Sequence of chain 1.F:
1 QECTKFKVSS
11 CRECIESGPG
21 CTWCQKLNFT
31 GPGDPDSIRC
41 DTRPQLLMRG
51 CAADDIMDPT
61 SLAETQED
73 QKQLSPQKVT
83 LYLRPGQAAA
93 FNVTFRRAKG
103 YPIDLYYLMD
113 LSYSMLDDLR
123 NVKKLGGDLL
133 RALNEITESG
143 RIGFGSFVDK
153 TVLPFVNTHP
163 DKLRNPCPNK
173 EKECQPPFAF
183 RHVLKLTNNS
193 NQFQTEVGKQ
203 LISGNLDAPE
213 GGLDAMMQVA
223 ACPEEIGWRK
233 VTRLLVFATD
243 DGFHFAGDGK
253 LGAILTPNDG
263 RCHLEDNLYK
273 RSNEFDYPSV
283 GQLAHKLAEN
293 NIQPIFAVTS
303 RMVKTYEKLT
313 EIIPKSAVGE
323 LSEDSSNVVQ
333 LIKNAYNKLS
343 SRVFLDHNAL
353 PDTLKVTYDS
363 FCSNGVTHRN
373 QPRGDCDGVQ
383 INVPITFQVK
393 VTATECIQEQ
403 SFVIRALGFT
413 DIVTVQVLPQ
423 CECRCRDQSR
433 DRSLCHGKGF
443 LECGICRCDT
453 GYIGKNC

Binding-site contacts:
Ligand atom C1 contacts residue GLN390 of chain 1.F at 4.3 Å.
Ligand atom C4 contacts residue ASN94 of chain 1.F at 4.3 Å.
Ligand atom O5 contacts residue ASN94 of chain 1.F at 2.4 Å (h-bond).
Ligand atom N2 contacts residue ASN94 of chain 1.F at 2.8 Å (h-bond).
Ligand atom C6 contacts residue PHE363 of chain 1.F at 4.3 Å (hydrophobic).
Ligand atom O3 contacts residue GLN390 of chain 1.F at 4.1 Å.
Ligand atom C5 contacts residue PHE363 of chain 1.F at 4.2 Å (hydrophobic).
Ligand atom C3 contacts residue GLN390 of chain 1.F at 3.6 Å.
Ligand atom C2 contacts residue GLN390 of chain 1.F at 3.9 Å.
Ligand atom C8 contacts residue GLN390 of chain 1.F at 3.9 Å.
Ligand atom C5 contacts residue ASN94 of chain 1.F at 3.7 Å.
Ligand atom C7 contacts residue ASN94 of chain 1.F at 3.9 Å.
Ligand atom C3 contacts residue ASN94 of chain 1.F at 3.8 Å.
Ligand atom C1 contacts residue ASN94 of chain 1.F at 1.4 Å.
Ligand atom C1 contacts residue THR388 of chain 1.F at 4.4 Å.
Ligand atom O5 contacts residue THR388 of chain 1.F at 4.2 Å.
Ligand atom N2 contacts residue GLN390 of chain 1.F at 3.2 Å (h-bond).
Ligand atom C8 contacts residue PHE93 of chain 1.F at 4.2 Å (hydrophobic).
Ligand atom C8 contacts residue ALA92 of chain 1.F at 3.8 Å (hydrophobic).
Ligand atom C2 contacts residue ASN94 of chain 1.F at 2.5 Å.
Ligand atom C7 contacts residue GLN390 of chain 1.F at 3.9 Å.

This protein binds this small molecule.
Small molecule (SMILES): CC(=O)N[C@@H]1[C@@H](O)[C@H](O)[C@@H](CO)O[C@H]1O